Sequence of chain 2.A:
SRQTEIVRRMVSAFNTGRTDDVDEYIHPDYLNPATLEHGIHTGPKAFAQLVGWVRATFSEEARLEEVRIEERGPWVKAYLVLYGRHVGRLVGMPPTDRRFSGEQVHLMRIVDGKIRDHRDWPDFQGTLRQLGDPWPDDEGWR

A protein and the small-molecule ligand that binds it are described below.
Small molecule (SMILES): COC(=O)C1=C(C)CC(=O)c2c1cc1c(c2O)C(=O)c2c(O)cccc2C1=O

Sequence of chain 1.A:
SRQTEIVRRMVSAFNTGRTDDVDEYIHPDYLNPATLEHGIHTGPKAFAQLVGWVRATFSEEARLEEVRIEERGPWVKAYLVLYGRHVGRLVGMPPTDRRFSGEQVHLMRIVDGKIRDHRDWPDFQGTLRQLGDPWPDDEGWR

Binding-site contacts:
Ligand atom C16 contacts residue LEU91 of chain 2.A at 3.8 Å (hydrophobic).
Ligand atom C15 contacts residue GLN105 of chain 2.A at 3.4 Å.
Ligand atom C7 contacts residue TRP54 of chain 2.A at 3.7 Å (hydrophobic).
Ligand atom C11 contacts residue PRO123 of chain 2.A at 3.6 Å (hydrophobic).
Ligand atom O17 contacts residue LEU83 of chain 2.A at 3.7 Å.
Ligand atom C14 contacts residue GLN105 of chain 2.A at 3.5 Å.
Ligand atom C12 contacts residue PHE59 of chain 2.A at 3.6 Å (hydrophobic).
Ligand atom C9 contacts residue ASP121 of chain 2.A at 3.6 Å.
Ligand atom C2 contacts residue LEU91 of chain 2.A at 3.6 Å (hydrophobic).
Ligand atom C8 contacts residue ASP121 of chain 2.A at 3.7 Å.
Ligand atom C4 contacts residue PHE125 of chain 2.A at 3.6 Å (hydrophobic).
Ligand atom O20 contacts residue PHE125 of chain 2.A at 3.7 Å.
Ligand atom O21 contacts residue TRP54 of chain 2.A at 3.9 Å.
Ligand atom O19 contacts residue TRP122 of chain 1.A at 3.4 Å (h-bond).
Ligand atom C18 contacts residue PRO123 of chain 2.A at 3.8 Å (hydrophobic).
Ligand atom C11 contacts residue PHE59 of chain 2.A at 3.9 Å (hydrophobic).
Ligand atom C6 contacts residue TRP54 of chain 2.A at 3.6 Å (hydrophobic).
Ligand atom C20 contacts residue TRP54 of chain 2.A at 3.5 Å (hydrophobic).
Ligand atom O18 contacts residue PHE59 of chain 2.A at 3.4 Å.
Ligand atom C5 contacts residue PHE125 of chain 2.A at 3.4 Å (hydrophobic).
Ligand atom O17 contacts residue GLN105 of chain 2.A at 2.5 Å (h-bond).
Ligand atom C13 contacts residue LEU51 of chain 2.A at 3.7 Å (hydrophobic).
Ligand atom O16 contacts residue VAL55 of chain 2.A at 3.5 Å.
Ligand atom C17 contacts residue TRP54 of chain 2.A at 3.9 Å (hydrophobic).
Ligand atom C9 contacts residue LEU51 of chain 2.A at 3.9 Å (hydrophobic).
Ligand atom C3 contacts residue LEU91 of chain 2.A at 3.7 Å (hydrophobic).
Ligand atom O19 contacts residue VAL92 of chain 2.A at 3.4 Å.
Ligand atom C21 contacts residue PHE125 of chain 2.A at 3.7 Å (hydrophobic).
Ligand atom C17 contacts residue PHE125 of chain 2.A at 3.8 Å (hydrophobic).
Ligand atom O18 contacts residue PRO123 of chain 2.A at 3.8 Å.
Ligand atom C15 contacts residue LEU65 of chain 2.A at 3.9 Å (hydrophobic).
Ligand atom C1 contacts residue LEU91 of chain 2.A at 3.9 Å (hydrophobic).
Ligand atom C10 contacts residue ASP121 of chain 2.A at 3.8 Å.
Ligand atom C8 contacts residue LEU51 of chain 2.A at 3.4 Å (hydrophobic).
Ligand atom O16 contacts residue GLN105 of chain 2.A at 3.9 Å.
Ligand atom O22 contacts residue ALA35 of chain 2.A at 3.7 Å.
Ligand atom C4 contacts residue LEU91 of chain 2.A at 3.9 Å (hydrophobic).
Ligand atom C19 contacts residue TRP54 of chain 2.A at 3.7 Å (hydrophobic).
Ligand atom C1 contacts residue THR128 of chain 2.A at 3.8 Å.
Ligand atom C16 contacts residue PHE125 of chain 2.A at 3.5 Å (hydrophobic).